Sequence of chain 1.J:
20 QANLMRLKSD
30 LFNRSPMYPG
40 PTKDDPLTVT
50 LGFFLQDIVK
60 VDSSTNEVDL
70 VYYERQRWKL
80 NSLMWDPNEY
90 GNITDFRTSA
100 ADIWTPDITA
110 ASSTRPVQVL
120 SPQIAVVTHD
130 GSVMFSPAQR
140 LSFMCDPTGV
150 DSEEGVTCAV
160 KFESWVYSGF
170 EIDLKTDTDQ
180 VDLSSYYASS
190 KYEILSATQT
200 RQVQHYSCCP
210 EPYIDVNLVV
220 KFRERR

Sequence of chain 1.F:
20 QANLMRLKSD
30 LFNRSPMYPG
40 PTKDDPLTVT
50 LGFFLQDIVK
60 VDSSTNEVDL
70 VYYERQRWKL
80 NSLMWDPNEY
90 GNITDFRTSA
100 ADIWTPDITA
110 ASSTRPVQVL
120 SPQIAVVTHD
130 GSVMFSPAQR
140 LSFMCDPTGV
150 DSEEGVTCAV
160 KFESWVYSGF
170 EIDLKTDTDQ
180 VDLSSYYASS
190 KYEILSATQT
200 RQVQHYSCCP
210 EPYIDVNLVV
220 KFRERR

A small-molecule ligand and the protein it binds are described below.
Small molecule (SMILES): O=C1C[C@@H]2OCC=C3CN4CC[C@]56c7ccccc7N1[C@H]5[C@H]2[C@H]3C[C@H]46

Binding-site contacts:
Ligand atom CAM contacts residue CYS207 of chain 1.J at 4.2 Å (hydrophobic).
Ligand atom CAQ contacts residue TYR205 of chain 1.J at 3.9 Å (hydrophobic).
Ligand atom CAT contacts residue TYR212 of chain 1.J at 4.0 Å (hydrophobic).
Ligand atom CAX contacts residue TRP164 of chain 1.J at 3.4 Å (hydrophobic).
Ligand atom CAF contacts residue CYS207 of chain 1.J at 4.3 Å (hydrophobic).
Ligand atom CAD contacts residue ARG74 of chain 1.F at 3.3 Å.
Ligand atom CAV contacts residue TRP164 of chain 1.J at 3.9 Å (hydrophobic).
Ligand atom CAU contacts residue CYS208 of chain 1.J at 4.3 Å (hydrophobic).
Ligand atom OAJ contacts residue SER184 of chain 1.F at 3.6 Å.
Ligand atom CAS contacts residue TYR212 of chain 1.J at 4.1 Å (hydrophobic).
Ligand atom CAR contacts residue TYR212 of chain 1.J at 4.2 Å (hydrophobic).
Ligand atom OAJ contacts residue PHE53 of chain 1.F at 3.3 Å.
Ligand atom CAS contacts residue GLU162 of chain 1.J at 4.0 Å.
Ligand atom CAX contacts residue GLU162 of chain 1.J at 4.1 Å.
Ligand atom CAI contacts residue TYR72 of chain 1.F at 3.8 Å (hydrophobic).
Ligand atom OAO contacts residue TYR205 of chain 1.J at 3.9 Å.
Ligand atom CAL contacts residue SER184 of chain 1.F at 4.4 Å.
Ligand atom CAI contacts residue PHE53 of chain 1.F at 4.3 Å (hydrophobic).
Ligand atom CAN contacts residue CYS207 of chain 1.J at 4.0 Å (hydrophobic).
Ligand atom NAY contacts residue TRP164 of chain 1.J at 3.0 Å (h-bond).
Ligand atom CAF contacts residue PHE53 of chain 1.F at 3.7 Å (hydrophobic).
Ligand atom OAJ contacts residue TYR72 of chain 1.F at 3.1 Å.
Ligand atom CAS contacts residue TRP164 of chain 1.J at 3.9 Å (hydrophobic).
Ligand atom CAD contacts residue SER135 of chain 1.F at 3.8 Å.
Ligand atom CAT contacts residue TYR205 of chain 1.J at 4.3 Å (hydrophobic).
Ligand atom CAE contacts residue PHE53 of chain 1.F at 4.0 Å (hydrophobic).
Ligand atom CAU contacts residue TYR212 of chain 1.J at 3.5 Å (hydrophobic).
Ligand atom CAC contacts residue SER135 of chain 1.F at 3.7 Å.
Ligand atom CAD contacts residue MET133 of chain 1.F at 4.0 Å (hydrophobic).
Ligand atom CAR contacts residue GLU162 of chain 1.J at 4.0 Å.
Ligand atom CAE contacts residue ARG74 of chain 1.F at 3.0 Å.
Ligand atom CAP contacts residue GLU162 of chain 1.J at 3.9 Å.
Ligand atom NAH contacts residue TYR72 of chain 1.F at 3.9 Å.
Ligand atom CAS contacts residue SER163 of chain 1.J at 3.8 Å.
Ligand atom CAW contacts residue TRP164 of chain 1.J at 3.8 Å (hydrophobic).
Ligand atom CAF contacts residue ARG74 of chain 1.F at 4.2 Å.
Ligand atom CAM contacts residue TYR205 of chain 1.J at 3.7 Å (hydrophobic).
Ligand atom CAQ contacts residue GLU162 of chain 1.J at 3.3 Å.
Ligand atom CAP contacts residue TYR205 of chain 1.J at 3.0 Å (hydrophobic).
Ligand atom CAL contacts residue CYS207 of chain 1.J at 4.0 Å (hydrophobic).